A small-molecule ligand and the protein it binds are described below.
Small molecule (SMILES): CC(=O)N[C@H]1[C@H](O[C@H]2[C@H](O)[C@@H](NC(C)=O)CO[C@@H]2CO)O[C@H](CO)[C@@H](O[C@@H]2O[C@H](CO)[C@@H](O)[C@H](O)[C@@H]2O)[C@@H]1O

Sequence of chain 1.A:
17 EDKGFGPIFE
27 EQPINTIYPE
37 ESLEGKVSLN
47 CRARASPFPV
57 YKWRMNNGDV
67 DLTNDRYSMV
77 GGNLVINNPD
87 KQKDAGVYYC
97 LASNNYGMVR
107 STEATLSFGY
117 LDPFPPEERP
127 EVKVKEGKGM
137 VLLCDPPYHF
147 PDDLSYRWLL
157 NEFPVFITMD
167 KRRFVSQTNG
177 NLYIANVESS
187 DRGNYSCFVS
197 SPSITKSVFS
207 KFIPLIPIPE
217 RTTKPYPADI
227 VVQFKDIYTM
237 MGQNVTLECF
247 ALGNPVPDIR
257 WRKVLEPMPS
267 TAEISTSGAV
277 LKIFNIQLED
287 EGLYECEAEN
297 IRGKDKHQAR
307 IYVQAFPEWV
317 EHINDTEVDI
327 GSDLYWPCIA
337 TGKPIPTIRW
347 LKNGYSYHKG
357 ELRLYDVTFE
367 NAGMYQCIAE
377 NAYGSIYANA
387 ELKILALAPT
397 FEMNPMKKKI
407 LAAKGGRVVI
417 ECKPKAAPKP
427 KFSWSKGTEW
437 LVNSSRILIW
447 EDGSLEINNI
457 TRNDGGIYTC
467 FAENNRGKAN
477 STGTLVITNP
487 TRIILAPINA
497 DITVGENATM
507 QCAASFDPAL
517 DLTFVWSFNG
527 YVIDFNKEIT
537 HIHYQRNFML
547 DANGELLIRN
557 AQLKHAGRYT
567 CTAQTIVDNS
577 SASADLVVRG

Binding-site contacts:
Ligand atom C5 contacts residue PRO210 of chain 1.A at 4.5 Å (hydrophobic).
Ligand atom C7 contacts residue ASN157 of chain 1.A at 3.6 Å.
Ligand atom O7 contacts residue ASN157 of chain 1.A at 2.9 Å (h-bond).
Ligand atom C8 contacts residue ASN190 of chain 1.A at 4.3 Å.
Ligand atom C1 contacts residue ASN190 of chain 1.A at 1.4 Å.
Ligand atom N2 contacts residue ASN190 of chain 1.A at 3.0 Å (h-bond).
Ligand atom C2 contacts residue ASN190 of chain 1.A at 2.5 Å.
Ligand atom C5 contacts residue ASN190 of chain 1.A at 3.6 Å.
Ligand atom C8 contacts residue ASN157 of chain 1.A at 3.7 Å.
Ligand atom O6 contacts residue ASN190 of chain 1.A at 4.2 Å.
Ligand atom O5 contacts residue ASN190 of chain 1.A at 2.3 Å (h-bond).
Ligand atom O7 contacts residue ASN190 of chain 1.A at 2.7 Å (h-bond).
Ligand atom C4 contacts residue ASN190 of chain 1.A at 4.3 Å.
Ligand atom C7 contacts residue ASN190 of chain 1.A at 3.1 Å.
Ligand atom O6 contacts residue PRO210 of chain 1.A at 3.3 Å.
Ligand atom C6 contacts residue PRO210 of chain 1.A at 4.4 Å (hydrophobic).
Ligand atom O5 contacts residue PRO210 of chain 1.A at 4.5 Å.
Ligand atom C3 contacts residue ASN190 of chain 1.A at 3.8 Å.